Binding-site contacts:
Ligand atom C3 contacts residue ASN56 of chain 1.B at 3.8 Å.
Ligand atom N2 contacts residue ASN56 of chain 1.B at 2.9 Å (h-bond).
Ligand atom C1 contacts residue ASN56 of chain 1.B at 1.4 Å.
Ligand atom C5 contacts residue ASN56 of chain 1.B at 3.7 Å.
Ligand atom C8 contacts residue LYS55 of chain 1.B at 4.0 Å.
Ligand atom O5 contacts residue PHE87 of chain 1.B at 3.7 Å.
Ligand atom O6 contacts residue PHE87 of chain 1.B at 4.2 Å.
Ligand atom O7 contacts residue ASN56 of chain 1.B at 3.1 Å (h-bond).
Ligand atom O5 contacts residue ASN56 of chain 1.B at 2.3 Å (h-bond).
Ligand atom C8 contacts residue ASN56 of chain 1.B at 4.5 Å.
Ligand atom C7 contacts residue ASN56 of chain 1.B at 3.2 Å.
Ligand atom C2 contacts residue ASN56 of chain 1.B at 2.4 Å.
Ligand atom C4 contacts residue ASN56 of chain 1.B at 4.2 Å.
Ligand atom C1 contacts residue PHE87 of chain 1.B at 4.3 Å (hydrophobic).

This small molecule binds to this protein.
Small molecule (SMILES): CC(=O)N[C@@H]1[C@@H](O)[C@H](O)[C@@H](CO)O[C@H]1O

Sequence of chain 1.B:
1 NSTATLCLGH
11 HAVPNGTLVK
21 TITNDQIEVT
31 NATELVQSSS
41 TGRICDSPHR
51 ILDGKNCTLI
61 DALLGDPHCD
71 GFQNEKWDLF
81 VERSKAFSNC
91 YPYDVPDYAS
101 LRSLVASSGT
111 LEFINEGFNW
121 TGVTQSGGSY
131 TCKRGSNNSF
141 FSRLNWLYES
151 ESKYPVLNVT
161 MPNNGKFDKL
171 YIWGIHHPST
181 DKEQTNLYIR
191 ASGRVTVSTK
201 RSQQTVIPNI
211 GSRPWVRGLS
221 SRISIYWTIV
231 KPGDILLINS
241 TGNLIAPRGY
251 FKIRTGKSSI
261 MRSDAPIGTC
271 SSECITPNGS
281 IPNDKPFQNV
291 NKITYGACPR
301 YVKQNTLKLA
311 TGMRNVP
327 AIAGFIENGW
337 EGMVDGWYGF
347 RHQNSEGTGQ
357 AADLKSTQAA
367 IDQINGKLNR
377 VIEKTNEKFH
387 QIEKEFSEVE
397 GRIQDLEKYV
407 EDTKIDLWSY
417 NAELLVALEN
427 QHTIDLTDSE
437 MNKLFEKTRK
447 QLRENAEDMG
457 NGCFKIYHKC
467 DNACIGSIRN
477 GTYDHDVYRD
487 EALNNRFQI